Binding-site contacts:
Ligand atom O contacts residue ARG196 of chain 1.D at 3.3 Å (salt-bridge).
Ligand atom O2 contacts residue CYS195 of chain 1.D at 2.9 Å (h-bond).
Ligand atom CB contacts residue LYS104 of chain 1.D at 3.0 Å.
Ligand atom O contacts residue NH21 of chain 1.F at 2.3 Å (h-bond).
Ligand atom S contacts residue ARG196 of chain 1.D at 3.0 Å (salt-bridge).
Ligand atom OH contacts residue PRO100 of chain 1.D at 2.9 Å.
Ligand atom N contacts residue SER347 of chain 1.D at 3.0 Å (h-bond).
Ligand atom CA contacts residue NH21 of chain 1.F at 2.4 Å.
Ligand atom O contacts residue NH21 of chain 1.F at 2.8 Å (h-bond).
Ligand atom OD2 contacts residue TYR175 of chain 1.D at 3.2 Å (h-bond).
Ligand atom O contacts residue ARG335 of chain 1.D at 3.2 Å (salt-bridge).
Ligand atom OD1 contacts residue HIS209 of chain 1.D at 3.5 Å (h-bond).
Ligand atom O contacts residue ARG196 of chain 1.D at 3.5 Å (salt-bridge).
Ligand atom CE contacts residue MET120 of chain 1.D at 3.4 Å (hydrophobic).
Ligand atom C contacts residue NH21 of chain 1.F at 1.3 Å.
Ligand atom N contacts residue PHE184 of chain 1.D at 3.3 Å.
Ligand atom CD1 contacts residue LYS104 of chain 1.D at 2.8 Å.
Ligand atom O contacts residue TYR359 of chain 1.D at 3.2 Å (h-bond).
Ligand atom CZ contacts residue PRO100 of chain 1.D at 3.4 Å (hydrophobic).
Ligand atom CD2 contacts residue ILE351 of chain 1.D at 3.5 Å (hydrophobic).
Ligand atom C contacts residue NH21 of chain 1.F at 3.5 Å.
Ligand atom CE contacts residue GLU343 of chain 1.D at 3.5 Å.
Ligand atom CG contacts residue LYS104 of chain 1.D at 2.8 Å.
Ligand atom NE1 contacts residue ASN332 of chain 1.D at 3.0 Å (h-bond).
Ligand atom O contacts residue ARG196 of chain 1.D at 2.5 Å (salt-bridge).
Ligand atom CE2 contacts residue PRO100 of chain 1.D at 2.9 Å (hydrophobic).
Ligand atom C contacts residue ARG196 of chain 1.D at 3.2 Å.
Ligand atom O2 contacts residue ARG196 of chain 1.D at 2.5 Å (salt-bridge).
Ligand atom CE2 contacts residue TYR175 of chain 1.D at 3.4 Å (hydrophobic).
Ligand atom O contacts residue ASN332 of chain 1.D at 2.7 Å (h-bond).
Ligand atom CD1 contacts residue ASN193 of chain 1.D at 3.0 Å.
Ligand atom OD2 contacts residue HIS209 of chain 1.D at 3.0 Å (h-bond).
Ligand atom OD1 contacts residue ARG335 of chain 1.D at 3.2 Å (salt-bridge).
Ligand atom N contacts residue ARG335 of chain 1.D at 3.0 Å (salt-bridge).
Ligand atom CD2 contacts residue PRO100 of chain 1.D at 3.4 Å (hydrophobic).
Ligand atom N contacts residue NH21 of chain 1.F at 2.6 Å (h-bond).
Ligand atom O1 contacts residue ARG196 of chain 1.D at 2.6 Å (salt-bridge).
Ligand atom O3 contacts residue PRO100 of chain 1.D at 3.1 Å.
Ligand atom CE1 contacts residue ASN193 of chain 1.D at 2.9 Å.
Ligand atom N contacts residue PHE184 of chain 1.D at 3.5 Å.

A protein and the small-molecule ligand that binds it are described below.
Small molecule (SMILES): CSCC[C@H](NC(=O)[C@H](Cc1ccc(OS(=O)(=O)O)cc1)NC(=O)[C@@H](N)CC(=O)O)C(=O)NCC(=O)N[C@@H](CC1=CN=C2C=CC=CC12)C(=O)N[C@@H](CCSC)C(=O)N[C@@H](CC(=O)O)C(=O)N[C@H](C=O)Cc1ccccc1

Sequence of chain 1.D:
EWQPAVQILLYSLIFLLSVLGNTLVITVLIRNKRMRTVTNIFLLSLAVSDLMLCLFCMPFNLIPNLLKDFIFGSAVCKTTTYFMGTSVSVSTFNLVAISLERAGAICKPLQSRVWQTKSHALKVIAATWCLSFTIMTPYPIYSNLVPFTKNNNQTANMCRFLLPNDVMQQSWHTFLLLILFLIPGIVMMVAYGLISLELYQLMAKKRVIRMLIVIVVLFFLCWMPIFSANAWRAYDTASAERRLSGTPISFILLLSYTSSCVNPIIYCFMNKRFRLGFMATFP